Sequence of chain 28.C:
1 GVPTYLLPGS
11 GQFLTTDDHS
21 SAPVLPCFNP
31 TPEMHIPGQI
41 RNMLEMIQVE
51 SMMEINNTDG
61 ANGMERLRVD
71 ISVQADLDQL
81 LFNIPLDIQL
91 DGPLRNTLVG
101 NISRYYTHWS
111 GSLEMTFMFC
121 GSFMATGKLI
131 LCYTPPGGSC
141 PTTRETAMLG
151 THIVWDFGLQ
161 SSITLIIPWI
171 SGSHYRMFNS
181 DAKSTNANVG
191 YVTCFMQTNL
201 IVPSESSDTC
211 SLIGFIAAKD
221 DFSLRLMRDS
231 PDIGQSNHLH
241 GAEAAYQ

Binding-site contacts:
Ligand atom C5 contacts residue PRO231 of chain 28.C at 3.6 Å (hydrophobic).
Ligand atom C11 contacts residue PRO231 of chain 28.C at 4.0 Å (hydrophobic).
Ligand atom O4 contacts residue ASP232 of chain 28.C at 2.8 Å (salt-bridge).
Ligand atom C5 contacts residue PRO274 of chain 28.A at 3.9 Å (hydrophobic).
Ligand atom C3 contacts residue ASP232 of chain 28.C at 4.1 Å.
Ligand atom O1B contacts residue ARG104 of chain 28.C at 2.8 Å (salt-bridge).
Ligand atom C3 contacts residue PRO274 of chain 28.A at 3.8 Å (hydrophobic).
Ligand atom C4 contacts residue ASN275 of chain 28.A at 3.8 Å.
Ligand atom O4 contacts residue ARG95 of chain 28.C at 3.6 Å.
Ligand atom C5 contacts residue ASN275 of chain 28.A at 3.5 Å.
Ligand atom C4 contacts residue PRO231 of chain 28.C at 3.4 Å (hydrophobic).
Ligand atom C10 contacts residue PRO231 of chain 28.C at 3.9 Å (hydrophobic).
Ligand atom O6 contacts residue ASP91 of chain 28.C at 3.3 Å.
Ligand atom O4 contacts residue PRO231 of chain 28.C at 3.8 Å.
Ligand atom O3 contacts residue ASP91 of chain 28.C at 4.0 Å.
Ligand atom C4 contacts residue ASP91 of chain 28.C at 3.3 Å.
Ligand atom C10 contacts residue ASN275 of chain 28.A at 3.2 Å.
Ligand atom C4 contacts residue PRO274 of chain 28.A at 4.0 Å (hydrophobic).
Ligand atom C6 contacts residue PRO231 of chain 28.C at 4.0 Å (hydrophobic).
Ligand atom C1 contacts residue ARG104 of chain 28.C at 3.7 Å.
Ligand atom O7 contacts residue SER180 of chain 28.C at 3.7 Å.
Ligand atom N5 contacts residue PRO231 of chain 28.C at 2.9 Å (h-bond).
Ligand atom C11 contacts residue GLY234 of chain 28.C at 3.9 Å.
Ligand atom C11 contacts residue ASP232 of chain 28.C at 3.8 Å.
Ligand atom O4 contacts residue ASP91 of chain 28.C at 2.8 Å (salt-bridge).
Ligand atom N5 contacts residue ASN275 of chain 28.A at 3.5 Å (h-bond).
Ligand atom C3 contacts residue PRO274 of chain 28.A at 4.1 Å (hydrophobic).
Ligand atom C4 contacts residue ARG104 of chain 28.C at 4.0 Å.
Ligand atom C3 contacts residue ARG95 of chain 28.C at 3.9 Å.
Ligand atom O7 contacts residue PRO274 of chain 28.A at 3.4 Å.
Ligand atom C3 contacts residue ARG104 of chain 28.C at 3.9 Å.
Ligand atom O10 contacts residue ARG270 of chain 28.A at 4.0 Å.
Ligand atom O3 contacts residue GLY282 of chain 28.A at 3.4 Å.
Ligand atom O10 contacts residue ASN275 of chain 28.A at 2.9 Å (h-bond).
Ligand atom O6 contacts residue PRO274 of chain 28.A at 3.7 Å.
Ligand atom O3 contacts residue PRO274 of chain 28.A at 3.9 Å.
Ligand atom C11 contacts residue ILE233 of chain 28.C at 3.8 Å (hydrophobic).
Ligand atom C6 contacts residue ASP91 of chain 28.C at 3.9 Å.
Ligand atom C4 contacts residue ASP232 of chain 28.C at 3.5 Å.
Ligand atom O4 contacts residue ASN275 of chain 28.A at 3.0 Å (h-bond).

Sequence of chain 28.A:
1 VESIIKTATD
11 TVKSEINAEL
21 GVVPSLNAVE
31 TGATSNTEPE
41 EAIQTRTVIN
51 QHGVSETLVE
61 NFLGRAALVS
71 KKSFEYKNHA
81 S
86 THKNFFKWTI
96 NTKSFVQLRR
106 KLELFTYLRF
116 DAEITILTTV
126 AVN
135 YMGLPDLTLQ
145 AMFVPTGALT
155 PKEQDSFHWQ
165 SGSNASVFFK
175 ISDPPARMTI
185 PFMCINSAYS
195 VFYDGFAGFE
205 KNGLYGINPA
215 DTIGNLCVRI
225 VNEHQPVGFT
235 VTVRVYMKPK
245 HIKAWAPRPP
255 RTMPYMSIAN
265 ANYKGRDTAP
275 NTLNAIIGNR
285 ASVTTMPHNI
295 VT

This protein binds this small molecule.
Small molecule (SMILES): CC(=O)N[C@@H]1[C@@H](O)[C@H](O[C@@H]2O[C@H](CO[C@]3(C(=O)O)C[C@H](O)[C@@H](NC(C)=O)[C@H]([C@H](O)[C@H](O)CO)O3)[C@H](O)[C@H](O)[C@H]2O)[C@@H](CO)O[C@H]1O